Sequence of chain 1.D:
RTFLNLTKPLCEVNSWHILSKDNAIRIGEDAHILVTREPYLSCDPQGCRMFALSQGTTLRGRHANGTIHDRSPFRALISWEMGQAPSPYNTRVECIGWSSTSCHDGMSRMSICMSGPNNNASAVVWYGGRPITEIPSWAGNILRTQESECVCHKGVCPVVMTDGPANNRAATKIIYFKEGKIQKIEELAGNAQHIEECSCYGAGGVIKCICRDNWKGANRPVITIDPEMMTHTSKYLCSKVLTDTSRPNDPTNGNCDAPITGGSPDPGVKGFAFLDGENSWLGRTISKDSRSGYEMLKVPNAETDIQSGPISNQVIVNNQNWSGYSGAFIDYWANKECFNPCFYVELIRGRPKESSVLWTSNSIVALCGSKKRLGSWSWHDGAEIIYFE

A small-molecule ligand and the protein it binds are described below.
Small molecule (SMILES): CC(=O)N[C@H]1[C@H](O[C@H]2[C@H](O)[C@@H](NC(C)=O)CO[C@@H]2CO)O[C@H](CO)[C@@H](O[C@@H]2O[C@H](CO[C@H]3O[C@H](CO[C@H]4O[C@H](CO)[C@@H](O)[C@H](O)[C@@H]4O)[C@@H](O)[C@H](O[C@H]4O[C@H](CO)[C@@H](O)[C@H](O)[C@@H]4O)[C@@H]3O)[C@@H](O)[C@H](O)[C@@H]2O)[C@@H]1O

Binding-site contacts:
Ligand atom C2 contacts residue ASP250 of chain 1.B at 3.2 Å.
Ligand atom N2 contacts residue ASN120 of chain 1.D at 2.9 Å (h-bond).
Ligand atom O5 contacts residue ASN313 of chain 1.B at 2.9 Å (h-bond).
Ligand atom C1 contacts residue ASN120 of chain 1.D at 1.5 Å.
Ligand atom O3 contacts residue SER312 of chain 1.B at 3.1 Å.
Ligand atom O3 contacts residue ARG284 of chain 1.B at 2.9 Å (salt-bridge).
Ligand atom O6 contacts residue GLU295 of chain 1.B at 2.5 Å (salt-bridge).
Ligand atom O2 contacts residue LEU297 of chain 1.B at 3.6 Å.
Ligand atom C3 contacts residue ASN313 of chain 1.B at 3.3 Å.
Ligand atom O3 contacts residue ASN313 of chain 1.B at 3.0 Å (h-bond).
Ligand atom C2 contacts residue ASN313 of chain 1.B at 3.5 Å.
Ligand atom O4 contacts residue ASN313 of chain 1.B at 3.3 Å (h-bond).
Ligand atom C6 contacts residue SER376 of chain 1.B at 3.5 Å.
Ligand atom C7 contacts residue ASN120 of chain 1.D at 3.4 Å.
Ligand atom C6 contacts residue ASN313 of chain 1.B at 3.3 Å.
Ligand atom C6 contacts residue LEU374 of chain 1.B at 3.3 Å (hydrophobic).
Ligand atom O2 contacts residue GLU295 of chain 1.B at 3.6 Å.
Ligand atom C5 contacts residue ASN120 of chain 1.D at 3.6 Å.
Ligand atom O5 contacts residue PRO310 of chain 1.B at 3.4 Å.
Ligand atom O5 contacts residue SER376 of chain 1.B at 3.4 Å (h-bond).
Ligand atom C1 contacts residue GLY375 of chain 1.B at 3.5 Å.
Ligand atom C1 contacts residue ASN313 of chain 1.B at 3.6 Å.
Ligand atom O5 contacts residue GLY375 of chain 1.B at 3.3 Å.
Ligand atom N2 contacts residue ASN313 of chain 1.B at 2.9 Å (h-bond).
Ligand atom C6 contacts residue VAL315 of chain 1.B at 3.5 Å (hydrophobic).
Ligand atom C7 contacts residue ASN313 of chain 1.B at 3.6 Å.
Ligand atom C6 contacts residue GLU295 of chain 1.B at 3.0 Å.
Ligand atom C8 contacts residue ASN313 of chain 1.B at 3.5 Å.
Ligand atom O5 contacts residue ASN120 of chain 1.D at 2.3 Å (h-bond).
Ligand atom O6 contacts residue ASN313 of chain 1.B at 2.8 Å (h-bond).
Ligand atom C3 contacts residue ARG284 of chain 1.B at 3.5 Å.
Ligand atom O6 contacts residue SER376 of chain 1.B at 2.6 Å (h-bond).
Ligand atom O6 contacts residue ASN313 of chain 1.B at 3.4 Å (h-bond).
Ligand atom O2 contacts residue ASP250 of chain 1.B at 2.4 Å (salt-bridge).
Ligand atom O5 contacts residue ASN313 of chain 1.B at 3.2 Å (h-bond).
Ligand atom C5 contacts residue LEU374 of chain 1.B at 3.7 Å (hydrophobic).
Ligand atom C2 contacts residue ARG284 of chain 1.B at 3.7 Å.
Ligand atom C2 contacts residue ASN120 of chain 1.D at 2.5 Å.
Ligand atom O7 contacts residue ASN120 of chain 1.D at 3.4 Å (h-bond).
Ligand atom O3 contacts residue ASP250 of chain 1.B at 3.2 Å (salt-bridge).

Sequence of chain 1.B:
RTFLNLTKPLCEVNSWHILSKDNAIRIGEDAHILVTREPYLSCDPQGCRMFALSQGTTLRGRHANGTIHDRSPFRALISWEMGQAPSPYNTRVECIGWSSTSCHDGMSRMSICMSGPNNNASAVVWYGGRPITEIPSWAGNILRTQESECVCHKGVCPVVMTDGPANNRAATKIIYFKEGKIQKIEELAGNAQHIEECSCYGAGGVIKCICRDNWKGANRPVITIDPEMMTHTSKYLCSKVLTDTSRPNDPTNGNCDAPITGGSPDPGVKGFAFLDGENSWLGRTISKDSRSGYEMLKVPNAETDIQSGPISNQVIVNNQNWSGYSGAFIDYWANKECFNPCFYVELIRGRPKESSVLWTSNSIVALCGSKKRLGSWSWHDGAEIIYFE